The protein below binds the small molecule below.
Small molecule (SMILES): O[C@@H]1[C@@H](O)[C@@H](O)CO[C@H]1O

Sequence of chain 1.A:
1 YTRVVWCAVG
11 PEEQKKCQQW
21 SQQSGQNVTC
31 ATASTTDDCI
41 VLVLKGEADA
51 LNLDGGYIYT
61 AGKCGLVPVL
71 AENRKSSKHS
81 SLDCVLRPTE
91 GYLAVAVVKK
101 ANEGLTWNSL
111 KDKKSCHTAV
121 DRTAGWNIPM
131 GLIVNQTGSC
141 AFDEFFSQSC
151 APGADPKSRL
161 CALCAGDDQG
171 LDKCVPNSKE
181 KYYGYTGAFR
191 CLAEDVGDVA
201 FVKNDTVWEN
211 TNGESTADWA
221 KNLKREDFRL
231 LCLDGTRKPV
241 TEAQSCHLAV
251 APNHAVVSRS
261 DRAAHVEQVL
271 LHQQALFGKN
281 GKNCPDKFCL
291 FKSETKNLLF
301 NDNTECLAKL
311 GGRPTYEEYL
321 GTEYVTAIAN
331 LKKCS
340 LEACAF

Binding-site contacts:
Ligand atom O2 contacts residue LEU320 of chain 1.A at 3.9 Å.
Ligand atom O4 contacts residue GLU90 of chain 1.A at 4.2 Å.
Ligand atom C1 contacts residue LEU320 of chain 1.A at 4.3 Å (hydrophobic).
Ligand atom C4 contacts residue GLU90 of chain 1.A at 4.4 Å.
Ligand atom C1 contacts residue PRO252 of chain 1.A at 3.7 Å (hydrophobic).
Ligand atom O4 contacts residue VAL250 of chain 1.A at 3.2 Å.
Ligand atom O2 contacts residue ALA251 of chain 1.A at 3.5 Å.
Ligand atom O2 contacts residue VAL250 of chain 1.A at 3.6 Å.
Ligand atom C2 contacts residue PRO252 of chain 1.A at 4.1 Å (hydrophobic).
Ligand atom O1 contacts residue TYR319 of chain 1.A at 3.9 Å.
Ligand atom C2 contacts residue LEU320 of chain 1.A at 3.9 Å (hydrophobic).
Ligand atom C4 contacts residue VAL250 of chain 1.A at 3.5 Å (hydrophobic).
Ligand atom C1 contacts residue TYR319 of chain 1.A at 4.0 Å (hydrophobic).
Ligand atom C5 contacts residue GLU90 of chain 1.A at 4.2 Å.
Ligand atom C3 contacts residue VAL250 of chain 1.A at 4.3 Å (hydrophobic).
Ligand atom O5 contacts residue PRO252 of chain 1.A at 3.8 Å.
Ligand atom O2 contacts residue PRO252 of chain 1.A at 3.0 Å (h-bond).